A small-molecule ligand and the protein it binds are described below.
Small molecule (SMILES): C[C@@H](O)[C@@H](C)O

Sequence of chain 4.B:
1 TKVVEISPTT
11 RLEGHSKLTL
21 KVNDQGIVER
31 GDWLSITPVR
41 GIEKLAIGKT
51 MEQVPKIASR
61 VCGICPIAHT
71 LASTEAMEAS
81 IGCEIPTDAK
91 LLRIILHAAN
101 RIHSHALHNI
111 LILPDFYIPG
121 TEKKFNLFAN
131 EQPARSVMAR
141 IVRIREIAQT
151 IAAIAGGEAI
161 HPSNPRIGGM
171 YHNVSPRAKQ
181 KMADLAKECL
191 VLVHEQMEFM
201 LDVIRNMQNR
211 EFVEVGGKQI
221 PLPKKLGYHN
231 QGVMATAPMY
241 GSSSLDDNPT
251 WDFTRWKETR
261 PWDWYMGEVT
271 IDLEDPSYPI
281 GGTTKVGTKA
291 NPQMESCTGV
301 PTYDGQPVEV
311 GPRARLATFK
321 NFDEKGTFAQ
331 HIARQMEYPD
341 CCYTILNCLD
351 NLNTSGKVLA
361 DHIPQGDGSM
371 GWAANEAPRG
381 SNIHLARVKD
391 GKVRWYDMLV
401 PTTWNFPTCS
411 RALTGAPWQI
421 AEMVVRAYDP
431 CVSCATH

Binding-site contacts:
Ligand atom C4 contacts residue GLY128 of chain 4.C at 4.0 Å.
Ligand atom O6 contacts residue LYS129 of chain 4.C at 3.6 Å.
Ligand atom C1 contacts residue GLU146 of chain 4.B at 3.5 Å.
Ligand atom O6 contacts residue GLY128 of chain 4.C at 3.8 Å.
Ligand atom C3 contacts residue LYS129 of chain 4.C at 4.0 Å.
Ligand atom C3 contacts residue ASP125 of chain 4.C at 4.1 Å.
Ligand atom C1 contacts residue BU31 of chain 4.Z at 3.1 Å.
Ligand atom C4 contacts residue BU31 of chain 4.Z at 4.4 Å.

Sequence of chain 4.C:
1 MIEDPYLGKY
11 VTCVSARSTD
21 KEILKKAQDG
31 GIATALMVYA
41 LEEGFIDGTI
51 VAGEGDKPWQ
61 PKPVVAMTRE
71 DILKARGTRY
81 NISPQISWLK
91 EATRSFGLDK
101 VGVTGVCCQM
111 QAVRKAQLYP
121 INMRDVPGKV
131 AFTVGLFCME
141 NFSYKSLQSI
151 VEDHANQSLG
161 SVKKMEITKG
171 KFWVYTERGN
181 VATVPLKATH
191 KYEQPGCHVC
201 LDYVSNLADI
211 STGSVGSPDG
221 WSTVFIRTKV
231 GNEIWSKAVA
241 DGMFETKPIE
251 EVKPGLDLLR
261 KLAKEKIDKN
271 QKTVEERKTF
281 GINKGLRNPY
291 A